Sequence of chain 1.A:
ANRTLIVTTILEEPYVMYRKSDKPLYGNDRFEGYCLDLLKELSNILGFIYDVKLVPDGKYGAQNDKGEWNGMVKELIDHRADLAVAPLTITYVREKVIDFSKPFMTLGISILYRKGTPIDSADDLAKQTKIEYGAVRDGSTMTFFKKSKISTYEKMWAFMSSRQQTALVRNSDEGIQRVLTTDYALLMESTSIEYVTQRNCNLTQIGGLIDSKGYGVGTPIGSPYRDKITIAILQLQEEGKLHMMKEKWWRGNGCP

A protein and the small-molecule ligand that binds it are described below.
Small molecule (SMILES): N[C@@H](C[C@]1(C(=O)O)C[C@H]2OCCC[C@H]2O1)C(=O)O

Binding-site contacts:
Ligand atom CAN contacts residue THR141 of chain 1.A at 3.4 Å.
Ligand atom OAC contacts residue THR141 of chain 1.A at 3.1 Å (h-bond).
Ligand atom OXT contacts residue TYR60 of chain 1.A at 3.5 Å.
Ligand atom CAJ contacts residue TYR60 of chain 1.A at 3.8 Å (hydrophobic).
Ligand atom CA contacts residue THR89 of chain 1.A at 3.5 Å.
Ligand atom CAQ contacts residue TYR60 of chain 1.A at 3.8 Å (hydrophobic).
Ligand atom OAK contacts residue SER172 of chain 1.A at 3.8 Å.
Ligand atom OXT contacts residue SER140 of chain 1.A at 3.9 Å.
Ligand atom C contacts residue THR89 of chain 1.A at 3.7 Å.
Ligand atom CAG contacts residue SER172 of chain 1.A at 3.6 Å.
Ligand atom OXT contacts residue THR89 of chain 1.A at 2.9 Å (h-bond).
Ligand atom OAE contacts residue GLU189 of chain 1.A at 3.5 Å.
Ligand atom CAP contacts residue SER192 of chain 1.A at 3.2 Å.
Ligand atom OAC contacts residue GLY139 of chain 1.A at 3.5 Å.
Ligand atom O contacts residue GLY139 of chain 1.A at 3.3 Å.
Ligand atom N contacts residue TYR215 of chain 1.A at 3.8 Å.
Ligand atom OAE contacts residue THR141 of chain 1.A at 2.6 Å (h-bond).
Ligand atom N contacts residue GLU189 of chain 1.A at 2.8 Å (salt-bridge).
Ligand atom O contacts residue TYR60 of chain 1.A at 3.2 Å.
Ligand atom OXT contacts residue PRO87 of chain 1.A at 3.6 Å (h-bond).
Ligand atom C contacts residue TYR60 of chain 1.A at 3.6 Å (hydrophobic).
Ligand atom O contacts residue SER140 of chain 1.A at 2.8 Å (h-bond).
Ligand atom CAG contacts residue GLU12 of chain 1.A at 3.5 Å.
Ligand atom OAC contacts residue SER140 of chain 1.A at 3.2 Å (h-bond).
Ligand atom CA contacts residue GLU189 of chain 1.A at 3.7 Å.
Ligand atom OXT contacts residue LEU88 of chain 1.A at 3.5 Å.
Ligand atom N contacts residue THR89 of chain 1.A at 2.9 Å (h-bond).
Ligand atom CAQ contacts residue GLU12 of chain 1.A at 3.5 Å.
Ligand atom OAL contacts residue GLU189 of chain 1.A at 3.0 Å (salt-bridge).
Ligand atom CAR contacts residue TYR60 of chain 1.A at 3.6 Å (hydrophobic).
Ligand atom O contacts residue ARG94 of chain 1.A at 2.7 Å (salt-bridge).
Ligand atom CAR contacts residue GLU189 of chain 1.A at 3.9 Å.
Ligand atom OXT contacts residue ARG94 of chain 1.A at 2.8 Å (salt-bridge).
Ligand atom CA contacts residue SER140 of chain 1.A at 3.2 Å.
Ligand atom CAH contacts residue GLU189 of chain 1.A at 3.8 Å.
Ligand atom CAH contacts residue SER192 of chain 1.A at 3.9 Å.
Ligand atom N contacts residue PRO87 of chain 1.A at 2.8 Å (h-bond).
Ligand atom C contacts residue ARG94 of chain 1.A at 3.4 Å.
Ligand atom CB contacts residue TYR60 of chain 1.A at 3.5 Å (hydrophobic).
Ligand atom C contacts residue SER140 of chain 1.A at 3.3 Å.